Binding-site contacts:
Ligand atom O3 contacts residue GLN225 of chain 1.C at 4.0 Å.
Ligand atom O1A contacts residue GLN225 of chain 1.C at 3.1 Å (h-bond).
Ligand atom O1B contacts residue THR135 of chain 1.C at 3.2 Å.
Ligand atom C8 contacts residue TYR93 of chain 1.C at 3.7 Å (hydrophobic).
Ligand atom C1 contacts residue THR135 of chain 1.C at 3.3 Å.
Ligand atom C7 contacts residue TRP152 of chain 1.C at 3.7 Å (hydrophobic).
Ligand atom C4 contacts residue VAL134 of chain 1.C at 3.4 Å (hydrophobic).
Ligand atom C4 contacts residue LYS144 of chain 1.C at 3.9 Å.
Ligand atom O4 contacts residue VAL134 of chain 1.C at 3.7 Å.
Ligand atom O4 contacts residue LYS144 of chain 1.C at 3.0 Å (salt-bridge).
Ligand atom O9 contacts residue TYR93 of chain 1.C at 3.4 Å (h-bond).
Ligand atom O6 contacts residue GLN225 of chain 1.C at 4.0 Å.
Ligand atom O4 contacts residue GLN225 of chain 1.C at 3.4 Å (h-bond).
Ligand atom N5 contacts residue VAL134 of chain 1.C at 2.8 Å (h-bond).
Ligand atom C11 contacts residue LYS132 of chain 1.C at 2.9 Å.
Ligand atom C10 contacts residue LYS132 of chain 1.C at 3.8 Å.
Ligand atom C11 contacts residue TRP152 of chain 1.C at 3.9 Å (hydrophobic).
Ligand atom C9 contacts residue TRP152 of chain 1.C at 3.9 Å (hydrophobic).
Ligand atom C11 contacts residue VAL134 of chain 1.C at 3.7 Å (hydrophobic).
Ligand atom O1B contacts residue ALA136 of chain 1.C at 2.7 Å (h-bond).
Ligand atom O8 contacts residue TRP152 of chain 1.C at 3.6 Å.
Ligand atom C9 contacts residue HIS182 of chain 1.C at 3.3 Å.
Ligand atom O1A contacts residue THR135 of chain 1.C at 2.5 Å (h-bond).
Ligand atom C11 contacts residue LEU193 of chain 1.C at 4.1 Å (hydrophobic).
Ligand atom C1 contacts residue GLN225 of chain 1.C at 3.6 Å.
Ligand atom C1 contacts residue ALA136 of chain 1.C at 3.7 Å (hydrophobic).
Ligand atom C8 contacts residue TRP152 of chain 1.C at 3.9 Å (hydrophobic).
Ligand atom C5 contacts residue VAL134 of chain 1.C at 3.6 Å (hydrophobic).
Ligand atom O8 contacts residue TYR93 of chain 1.C at 2.7 Å (h-bond).
Ligand atom C9 contacts residue TYR93 of chain 1.C at 3.5 Å (hydrophobic).
Ligand atom C10 contacts residue LEU193 of chain 1.C at 3.9 Å (hydrophobic).
Ligand atom C11 contacts residue GLY133 of chain 1.C at 3.7 Å.
Ligand atom O4 contacts residue ASP224 of chain 1.C at 3.9 Å.
Ligand atom C10 contacts residue VAL134 of chain 1.C at 3.7 Å (hydrophobic).
Ligand atom O1B contacts residue GLN225 of chain 1.C at 4.0 Å.
Ligand atom O9 contacts residue HIS182 of chain 1.C at 3.4 Å (h-bond).
Ligand atom O1A contacts residue ALA136 of chain 1.C at 3.9 Å.
Ligand atom C9 contacts residue LEU193 of chain 1.C at 3.8 Å (hydrophobic).
Ligand atom O10 contacts residue LEU193 of chain 1.C at 3.2 Å.
Ligand atom O8 contacts residue GLN225 of chain 1.C at 3.3 Å (h-bond).

The small molecule below binds the protein below.
Small molecule (SMILES): CC(=O)N[C@@H]1[C@@H](O)[C@H](O[C@@H]2O[C@H](CO)[C@H](O)[C@H](O[C@]3(C(=O)O)C[C@H](O)[C@@H](NC(C)=O)[C@H]([C@H](O)[C@H](O)CO)O3)[C@H]2O)[C@@H](CO)O[C@H]1O

Sequence of chain 1.C:
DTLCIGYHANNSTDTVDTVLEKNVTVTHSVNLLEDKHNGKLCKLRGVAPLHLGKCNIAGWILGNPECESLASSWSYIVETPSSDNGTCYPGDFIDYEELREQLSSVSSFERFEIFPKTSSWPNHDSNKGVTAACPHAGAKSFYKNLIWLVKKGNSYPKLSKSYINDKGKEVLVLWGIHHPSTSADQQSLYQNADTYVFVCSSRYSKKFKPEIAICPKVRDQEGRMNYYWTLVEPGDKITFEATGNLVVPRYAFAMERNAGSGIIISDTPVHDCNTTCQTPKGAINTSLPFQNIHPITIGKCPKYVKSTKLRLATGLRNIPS